A small-molecule ligand and the protein it binds are described below.
Small molecule (SMILES): CC(=O)N[C@@H]1[C@@H](O)[C@H](O)[C@@H](CO)O[C@H]1O

Binding-site contacts:
Ligand atom C1 contacts residue ASN657 of chain 1.A at 1.6 Å.
Ligand atom C3 contacts residue ASN657 of chain 1.A at 3.9 Å.
Ligand atom N2 contacts residue ASN657 of chain 1.A at 2.9 Å (h-bond).
Ligand atom C4 contacts residue ASN657 of chain 1.A at 4.4 Å.
Ligand atom C8 contacts residue ASN657 of chain 1.A at 4.4 Å.
Ligand atom C5 contacts residue ASN657 of chain 1.A at 3.8 Å.
Ligand atom O7 contacts residue ASN657 of chain 1.A at 3.5 Å (h-bond).
Ligand atom O5 contacts residue ASN657 of chain 1.A at 2.5 Å (h-bond).
Ligand atom C8 contacts residue HIS655 of chain 1.A at 3.7 Å.
Ligand atom C7 contacts residue ASN657 of chain 1.A at 3.4 Å.
Ligand atom C2 contacts residue ASN657 of chain 1.A at 2.6 Å.

Sequence of chain 1.A:
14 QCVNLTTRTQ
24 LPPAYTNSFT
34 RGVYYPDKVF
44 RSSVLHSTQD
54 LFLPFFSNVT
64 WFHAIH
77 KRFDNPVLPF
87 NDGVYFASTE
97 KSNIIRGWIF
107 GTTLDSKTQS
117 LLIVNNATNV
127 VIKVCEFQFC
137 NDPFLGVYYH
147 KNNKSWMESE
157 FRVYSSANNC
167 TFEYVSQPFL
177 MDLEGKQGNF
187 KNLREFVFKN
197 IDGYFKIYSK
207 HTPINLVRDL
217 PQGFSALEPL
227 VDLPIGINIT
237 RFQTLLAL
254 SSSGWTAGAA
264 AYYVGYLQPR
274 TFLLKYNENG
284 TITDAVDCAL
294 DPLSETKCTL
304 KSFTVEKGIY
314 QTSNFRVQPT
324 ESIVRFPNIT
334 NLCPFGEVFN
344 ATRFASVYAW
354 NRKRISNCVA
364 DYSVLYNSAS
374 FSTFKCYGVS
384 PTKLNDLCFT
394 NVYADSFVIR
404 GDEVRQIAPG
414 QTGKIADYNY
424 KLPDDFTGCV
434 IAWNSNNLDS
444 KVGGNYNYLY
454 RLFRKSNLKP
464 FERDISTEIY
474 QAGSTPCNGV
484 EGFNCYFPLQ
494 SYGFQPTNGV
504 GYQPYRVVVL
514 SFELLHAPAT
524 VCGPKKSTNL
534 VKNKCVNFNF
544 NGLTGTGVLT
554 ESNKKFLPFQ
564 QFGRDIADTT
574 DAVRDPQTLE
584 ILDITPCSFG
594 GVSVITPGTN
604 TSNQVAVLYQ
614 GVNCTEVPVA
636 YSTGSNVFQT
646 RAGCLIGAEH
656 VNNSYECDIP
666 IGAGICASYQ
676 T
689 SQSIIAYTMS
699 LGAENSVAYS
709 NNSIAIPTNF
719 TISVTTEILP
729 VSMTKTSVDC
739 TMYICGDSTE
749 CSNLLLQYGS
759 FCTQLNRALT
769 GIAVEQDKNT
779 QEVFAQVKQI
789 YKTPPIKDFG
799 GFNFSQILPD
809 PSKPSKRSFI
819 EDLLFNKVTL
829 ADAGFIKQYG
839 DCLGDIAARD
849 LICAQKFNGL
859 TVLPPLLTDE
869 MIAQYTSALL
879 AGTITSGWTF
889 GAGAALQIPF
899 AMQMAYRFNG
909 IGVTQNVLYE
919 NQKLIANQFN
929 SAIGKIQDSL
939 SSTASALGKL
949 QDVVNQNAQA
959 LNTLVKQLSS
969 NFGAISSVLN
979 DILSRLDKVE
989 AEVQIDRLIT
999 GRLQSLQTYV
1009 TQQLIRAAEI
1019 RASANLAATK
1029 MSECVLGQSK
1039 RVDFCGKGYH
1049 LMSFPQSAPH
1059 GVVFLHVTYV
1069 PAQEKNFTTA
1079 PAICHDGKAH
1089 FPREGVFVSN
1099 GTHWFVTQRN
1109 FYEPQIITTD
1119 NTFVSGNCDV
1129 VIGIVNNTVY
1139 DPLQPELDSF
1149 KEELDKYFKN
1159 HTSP